Binding-site contacts:
Ligand atom C7 contacts residue ASN280 of chain 1.D at 3.4 Å.
Ligand atom C8 contacts residue ASN280 of chain 1.D at 3.5 Å.
Ligand atom C1 contacts residue NAG1 of chain 1.N at 3.8 Å.
Ligand atom C6 contacts residue NAG1 of chain 1.N at 4.1 Å.
Ligand atom C7 contacts residue VAL431 of chain 1.D at 4.4 Å (hydrophobic).
Ligand atom C4 contacts residue NAG2 of chain 1.N at 3.6 Å.
Ligand atom O5 contacts residue ASN280 of chain 1.D at 2.4 Å (h-bond).
Ligand atom C5 contacts residue NAG1 of chain 1.N at 4.5 Å.
Ligand atom C4 contacts residue ASN280 of chain 1.D at 4.2 Å.
Ligand atom O6 contacts residue NAG3 of chain 1.N at 3.1 Å.
Ligand atom C2 contacts residue ASN280 of chain 1.D at 2.5 Å.
Ligand atom C2 contacts residue NAG2 of chain 1.N at 3.6 Å.
Ligand atom O6 contacts residue NAG1 of chain 1.N at 3.0 Å (h-bond).
Ligand atom N2 contacts residue NAG2 of chain 1.N at 3.8 Å.
Ligand atom O4 contacts residue NAG2 of chain 1.N at 3.8 Å.
Ligand atom O5 contacts residue NAG1 of chain 1.N at 3.5 Å.
Ligand atom C6 contacts residue NAG2 of chain 1.N at 4.4 Å.
Ligand atom O7 contacts residue VAL431 of chain 1.D at 3.6 Å.
Ligand atom O5 contacts residue NAG2 of chain 1.N at 4.0 Å.
Ligand atom C7 contacts residue NAG2 of chain 1.N at 4.2 Å.
Ligand atom C5 contacts residue ASN280 of chain 1.D at 3.6 Å.
Ligand atom C1 contacts residue NAG2 of chain 1.N at 3.4 Å.
Ligand atom C1 contacts residue ASN280 of chain 1.D at 1.4 Å.
Ligand atom C3 contacts residue NAG2 of chain 1.N at 3.1 Å.
Ligand atom C8 contacts residue NAG2 of chain 1.N at 3.1 Å.
Ligand atom C7 contacts residue NAG1 of chain 1.N at 4.3 Å.
Ligand atom O7 contacts residue ASN280 of chain 1.D at 4.3 Å.
Ligand atom C3 contacts residue ASN280 of chain 1.D at 3.8 Å.
Ligand atom C6 contacts residue NAG3 of chain 1.N at 3.7 Å.
Ligand atom O3 contacts residue NAG2 of chain 1.N at 4.2 Å.
Ligand atom N2 contacts residue ASN280 of chain 1.D at 2.9 Å (h-bond).
Ligand atom C2 contacts residue NAG1 of chain 1.N at 3.9 Å.
Ligand atom O7 contacts residue ILE278 of chain 1.D at 4.2 Å.
Ligand atom C8 contacts residue NAG1 of chain 1.N at 3.2 Å.
Ligand atom O6 contacts residue NAG2 of chain 1.N at 4.3 Å.
Ligand atom C5 contacts residue NAG2 of chain 1.N at 3.5 Å.

This protein binds this small molecule.
Small molecule (SMILES): CC(=O)N[C@H]1[C@H](O[C@H]2[C@H](O)[C@@H](NC(C)=O)CO[C@@H]2CO)O[C@H](CO)[C@@H](O[C@@H]2O[C@H](CO)[C@@H](O)[C@H](O)[C@@H]2O)[C@@H]1O

Sequence of chain 1.D:
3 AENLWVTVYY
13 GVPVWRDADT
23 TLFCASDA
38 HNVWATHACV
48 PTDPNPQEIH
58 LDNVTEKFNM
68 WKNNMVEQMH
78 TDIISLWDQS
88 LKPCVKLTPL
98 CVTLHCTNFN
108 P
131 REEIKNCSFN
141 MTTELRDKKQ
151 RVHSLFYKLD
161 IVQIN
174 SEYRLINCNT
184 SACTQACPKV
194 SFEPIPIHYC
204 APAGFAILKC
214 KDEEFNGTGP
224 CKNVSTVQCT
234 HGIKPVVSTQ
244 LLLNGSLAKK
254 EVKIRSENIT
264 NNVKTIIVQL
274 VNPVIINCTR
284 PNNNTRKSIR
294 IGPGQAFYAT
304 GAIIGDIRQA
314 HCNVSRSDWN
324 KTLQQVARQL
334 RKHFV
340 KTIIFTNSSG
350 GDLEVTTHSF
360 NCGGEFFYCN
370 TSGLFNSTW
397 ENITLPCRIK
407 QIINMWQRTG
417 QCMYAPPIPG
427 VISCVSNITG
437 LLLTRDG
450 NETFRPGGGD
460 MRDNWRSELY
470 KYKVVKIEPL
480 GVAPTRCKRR